Sequence of chain 40.E:
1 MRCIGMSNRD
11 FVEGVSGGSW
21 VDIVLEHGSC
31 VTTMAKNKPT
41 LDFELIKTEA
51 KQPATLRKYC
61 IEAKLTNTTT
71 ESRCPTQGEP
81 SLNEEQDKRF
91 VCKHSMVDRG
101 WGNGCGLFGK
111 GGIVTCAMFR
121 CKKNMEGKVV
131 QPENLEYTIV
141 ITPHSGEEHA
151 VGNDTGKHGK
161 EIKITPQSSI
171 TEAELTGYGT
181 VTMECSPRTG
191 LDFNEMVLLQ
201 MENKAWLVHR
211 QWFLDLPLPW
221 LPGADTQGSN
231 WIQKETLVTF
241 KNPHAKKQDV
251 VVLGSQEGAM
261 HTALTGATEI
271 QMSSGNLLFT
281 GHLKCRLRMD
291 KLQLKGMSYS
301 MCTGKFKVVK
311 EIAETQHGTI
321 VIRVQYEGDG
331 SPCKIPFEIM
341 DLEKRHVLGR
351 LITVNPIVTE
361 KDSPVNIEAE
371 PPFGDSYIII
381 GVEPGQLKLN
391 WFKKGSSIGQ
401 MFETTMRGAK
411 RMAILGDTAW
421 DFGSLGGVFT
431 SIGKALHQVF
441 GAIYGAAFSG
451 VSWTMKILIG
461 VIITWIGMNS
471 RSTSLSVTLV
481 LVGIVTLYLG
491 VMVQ

A small-molecule ligand and the protein it binds are described below.
Small molecule (SMILES): CC(=O)N[C@@H]1[C@@H](O)[C@H](O)[C@@H](CO)O[C@H]1O

Binding-site contacts:
Ligand atom C2 contacts residue HIS149 of chain 14.E at 3.6 Å.
Ligand atom C5 contacts residue THR155 of chain 14.E at 3.9 Å.
Ligand atom O5 contacts residue GLY156 of chain 14.E at 4.3 Å.
Ligand atom C3 contacts residue ASN153 of chain 14.E at 3.8 Å.
Ligand atom N2 contacts residue HIS149 of chain 14.E at 3.4 Å.
Ligand atom O3 contacts residue HIS149 of chain 14.E at 4.1 Å.
Ligand atom C1 contacts residue THR155 of chain 14.E at 3.9 Å.
Ligand atom C8 contacts residue GLY102 of chain 40.E at 4.2 Å.
Ligand atom C2 contacts residue ASN153 of chain 14.E at 2.5 Å.
Ligand atom C1 contacts residue HIS149 of chain 14.E at 4.2 Å.
Ligand atom C6 contacts residue THR155 of chain 14.E at 4.4 Å.
Ligand atom C5 contacts residue ASN153 of chain 14.E at 3.7 Å.
Ligand atom O5 contacts residue THR155 of chain 14.E at 3.8 Å.
Ligand atom O5 contacts residue ASN153 of chain 14.E at 2.4 Å (h-bond).
Ligand atom O5 contacts residue HIS158 of chain 14.E at 3.1 Å.
Ligand atom C5 contacts residue HIS158 of chain 14.E at 4.3 Å.
Ligand atom C7 contacts residue ASN153 of chain 14.E at 3.5 Å.
Ligand atom O6 contacts residue HIS158 of chain 14.E at 3.8 Å.
Ligand atom C1 contacts residue HIS158 of chain 14.E at 3.8 Å.
Ligand atom C6 contacts residue HIS158 of chain 14.E at 4.3 Å.
Ligand atom O6 contacts residue LYS157 of chain 14.E at 4.2 Å.
Ligand atom C4 contacts residue ASN153 of chain 14.E at 4.2 Å.
Ligand atom C1 contacts residue ASN153 of chain 14.E at 1.4 Å.
Ligand atom O7 contacts residue ASN153 of chain 14.E at 3.8 Å.
Ligand atom C6 contacts residue LYS157 of chain 14.E at 4.2 Å.
Ligand atom N2 contacts residue ASN153 of chain 14.E at 2.9 Å (h-bond).
Ligand atom O7 contacts residue THR155 of chain 14.E at 4.1 Å.

Sequence of chain 14.E:
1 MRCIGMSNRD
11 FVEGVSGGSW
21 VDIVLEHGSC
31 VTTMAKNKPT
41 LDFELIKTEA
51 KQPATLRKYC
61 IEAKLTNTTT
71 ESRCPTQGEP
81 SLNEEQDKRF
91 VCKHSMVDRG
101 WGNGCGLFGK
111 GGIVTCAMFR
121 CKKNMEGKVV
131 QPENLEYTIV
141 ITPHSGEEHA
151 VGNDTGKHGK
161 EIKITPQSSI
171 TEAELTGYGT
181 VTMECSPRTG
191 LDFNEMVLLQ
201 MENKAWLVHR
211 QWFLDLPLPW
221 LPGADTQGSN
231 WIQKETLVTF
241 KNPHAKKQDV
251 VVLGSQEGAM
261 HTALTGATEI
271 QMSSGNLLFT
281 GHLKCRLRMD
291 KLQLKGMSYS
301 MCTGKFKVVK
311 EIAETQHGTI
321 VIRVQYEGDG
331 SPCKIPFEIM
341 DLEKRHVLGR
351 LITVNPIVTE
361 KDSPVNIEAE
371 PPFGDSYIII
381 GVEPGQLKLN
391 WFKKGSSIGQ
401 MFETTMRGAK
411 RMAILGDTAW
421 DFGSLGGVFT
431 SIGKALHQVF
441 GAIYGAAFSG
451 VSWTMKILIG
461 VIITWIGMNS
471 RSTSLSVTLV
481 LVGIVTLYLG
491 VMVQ